Sequence of chain 1.D:
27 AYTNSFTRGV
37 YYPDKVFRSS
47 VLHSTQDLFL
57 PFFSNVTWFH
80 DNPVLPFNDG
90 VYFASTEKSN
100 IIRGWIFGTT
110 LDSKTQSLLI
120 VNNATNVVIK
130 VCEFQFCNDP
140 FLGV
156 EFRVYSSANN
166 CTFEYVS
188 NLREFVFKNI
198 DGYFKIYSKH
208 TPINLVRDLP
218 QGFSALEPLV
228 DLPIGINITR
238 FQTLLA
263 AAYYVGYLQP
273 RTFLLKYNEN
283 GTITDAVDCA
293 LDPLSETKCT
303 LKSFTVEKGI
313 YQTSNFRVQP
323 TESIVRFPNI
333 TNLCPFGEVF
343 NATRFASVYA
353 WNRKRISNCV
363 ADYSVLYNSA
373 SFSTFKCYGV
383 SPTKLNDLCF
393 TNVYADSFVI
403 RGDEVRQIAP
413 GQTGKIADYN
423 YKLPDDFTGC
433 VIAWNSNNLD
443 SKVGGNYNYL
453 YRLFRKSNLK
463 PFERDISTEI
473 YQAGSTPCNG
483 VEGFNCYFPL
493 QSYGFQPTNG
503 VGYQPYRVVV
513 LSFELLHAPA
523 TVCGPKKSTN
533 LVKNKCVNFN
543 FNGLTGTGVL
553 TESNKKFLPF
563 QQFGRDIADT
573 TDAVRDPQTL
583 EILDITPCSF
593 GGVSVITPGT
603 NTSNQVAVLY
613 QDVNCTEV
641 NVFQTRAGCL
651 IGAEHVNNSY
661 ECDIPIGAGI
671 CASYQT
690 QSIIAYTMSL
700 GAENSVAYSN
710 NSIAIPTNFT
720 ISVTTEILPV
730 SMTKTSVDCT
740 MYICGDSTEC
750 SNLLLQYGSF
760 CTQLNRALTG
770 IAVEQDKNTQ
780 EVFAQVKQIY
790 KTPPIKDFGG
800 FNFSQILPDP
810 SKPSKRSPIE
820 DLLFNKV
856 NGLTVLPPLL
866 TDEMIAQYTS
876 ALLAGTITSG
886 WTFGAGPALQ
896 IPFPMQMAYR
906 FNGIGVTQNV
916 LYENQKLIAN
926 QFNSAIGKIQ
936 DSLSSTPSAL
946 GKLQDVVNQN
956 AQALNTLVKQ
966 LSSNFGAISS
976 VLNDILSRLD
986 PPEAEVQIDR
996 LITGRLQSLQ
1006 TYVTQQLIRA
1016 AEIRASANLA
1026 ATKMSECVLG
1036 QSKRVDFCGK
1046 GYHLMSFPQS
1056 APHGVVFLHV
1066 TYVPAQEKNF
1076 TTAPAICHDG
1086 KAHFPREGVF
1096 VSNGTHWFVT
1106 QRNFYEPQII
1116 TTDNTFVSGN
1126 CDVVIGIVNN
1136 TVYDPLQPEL

Binding-site contacts:
Ligand atom O6 contacts residue THR167 of chain 1.D at 4.2 Å.
Ligand atom C8 contacts residue ASN165 of chain 1.D at 4.3 Å.
Ligand atom O7 contacts residue ASN165 of chain 1.D at 4.0 Å.
Ligand atom C7 contacts residue GLU132 of chain 1.D at 4.2 Å.
Ligand atom C7 contacts residue ASN165 of chain 1.D at 3.7 Å.
Ligand atom O5 contacts residue ASN165 of chain 1.D at 2.4 Å (h-bond).
Ligand atom C3 contacts residue ASN165 of chain 1.D at 3.9 Å.
Ligand atom O7 contacts residue GLU132 of chain 1.D at 3.4 Å (salt-bridge).
Ligand atom N2 contacts residue ASN165 of chain 1.D at 2.9 Å (h-bond).
Ligand atom C5 contacts residue ASN165 of chain 1.D at 3.8 Å.
Ligand atom C4 contacts residue ASN165 of chain 1.D at 4.3 Å.
Ligand atom C2 contacts residue ASN165 of chain 1.D at 2.5 Å.
Ligand atom C1 contacts residue ASN165 of chain 1.D at 1.5 Å.

A protein and the small-molecule ligand that binds it are described below.
Small molecule (SMILES): CC(=O)N[C@@H]1[C@@H](O)[C@H](O)[C@@H](CO)O[C@H]1O